Sequence of chain 1.B:
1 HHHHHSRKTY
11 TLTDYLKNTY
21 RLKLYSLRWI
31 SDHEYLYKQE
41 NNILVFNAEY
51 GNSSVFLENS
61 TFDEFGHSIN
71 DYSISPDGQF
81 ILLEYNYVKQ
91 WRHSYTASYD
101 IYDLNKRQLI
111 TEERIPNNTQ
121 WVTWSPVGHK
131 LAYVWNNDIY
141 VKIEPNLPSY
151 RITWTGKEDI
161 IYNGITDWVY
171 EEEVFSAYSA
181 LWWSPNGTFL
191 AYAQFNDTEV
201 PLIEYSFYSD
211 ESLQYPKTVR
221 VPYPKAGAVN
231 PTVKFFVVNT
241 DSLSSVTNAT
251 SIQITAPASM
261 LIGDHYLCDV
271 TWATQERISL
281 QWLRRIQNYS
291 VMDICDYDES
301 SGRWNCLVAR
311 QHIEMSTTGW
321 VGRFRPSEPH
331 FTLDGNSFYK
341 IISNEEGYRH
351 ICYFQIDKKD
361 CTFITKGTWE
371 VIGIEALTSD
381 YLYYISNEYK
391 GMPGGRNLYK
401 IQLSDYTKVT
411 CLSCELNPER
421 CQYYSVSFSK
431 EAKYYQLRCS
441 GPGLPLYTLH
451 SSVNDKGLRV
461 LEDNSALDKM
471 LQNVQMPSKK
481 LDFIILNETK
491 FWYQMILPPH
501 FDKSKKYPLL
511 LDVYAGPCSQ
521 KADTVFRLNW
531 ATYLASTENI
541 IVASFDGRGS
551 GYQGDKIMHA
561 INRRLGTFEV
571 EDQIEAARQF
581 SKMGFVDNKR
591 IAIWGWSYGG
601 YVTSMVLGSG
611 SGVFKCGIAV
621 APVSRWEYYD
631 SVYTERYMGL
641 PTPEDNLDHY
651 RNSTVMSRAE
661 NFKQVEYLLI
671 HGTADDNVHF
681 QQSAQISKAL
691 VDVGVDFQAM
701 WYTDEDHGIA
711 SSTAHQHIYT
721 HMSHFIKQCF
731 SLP

Binding-site contacts:
Ligand atom C4 contacts residue ASN196 of chain 2.C at 4.2 Å.
Ligand atom C6 contacts residue GLU199 of chain 2.C at 3.6 Å.
Ligand atom C3 contacts residue ASN196 of chain 2.C at 3.8 Å.
Ligand atom C5 contacts residue ASN196 of chain 2.C at 3.6 Å.
Ligand atom N2 contacts residue ILE161 of chain 2.C at 4.1 Å.
Ligand atom C7 contacts residue ILE161 of chain 2.C at 4.4 Å (hydrophobic).
Ligand atom O7 contacts residue ASN196 of chain 2.C at 3.3 Å (h-bond).
Ligand atom C8 contacts residue ILE161 of chain 2.C at 4.0 Å (hydrophobic).
Ligand atom C1 contacts residue THR198 of chain 2.C at 3.3 Å.
Ligand atom C2 contacts residue ASN196 of chain 2.C at 2.5 Å.
Ligand atom C8 contacts residue THR155 of chain 2.C at 4.3 Å.
Ligand atom O6 contacts residue THR198 of chain 2.C at 4.1 Å.
Ligand atom O4 contacts residue ARG284 of chain 1.B at 3.5 Å (salt-bridge).
Ligand atom O5 contacts residue ASN196 of chain 2.C at 2.3 Å (h-bond).
Ligand atom O3 contacts residue ILE262 of chain 1.B at 4.1 Å.
Ligand atom C3 contacts residue ARG284 of chain 1.B at 4.3 Å.
Ligand atom C5 contacts residue THR198 of chain 2.C at 3.5 Å.
Ligand atom C7 contacts residue GLN194 of chain 2.C at 4.4 Å.
Ligand atom C6 contacts residue THR198 of chain 2.C at 4.1 Å.
Ligand atom C8 contacts residue THR198 of chain 2.C at 4.2 Å.
Ligand atom O6 contacts residue GLU199 of chain 2.C at 2.9 Å (salt-bridge).
Ligand atom O7 contacts residue GLN194 of chain 2.C at 4.1 Å.
Ligand atom C8 contacts residue GLN194 of chain 2.C at 4.0 Å.
Ligand atom O7 contacts residue THR198 of chain 2.C at 4.0 Å.
Ligand atom O5 contacts residue THR198 of chain 2.C at 3.4 Å (h-bond).
Ligand atom C7 contacts residue THR198 of chain 2.C at 4.3 Å.
Ligand atom C7 contacts residue ASN196 of chain 2.C at 3.4 Å.
Ligand atom O7 contacts residue GLU199 of chain 2.C at 4.1 Å.
Ligand atom O3 contacts residue ARG284 of chain 1.B at 3.7 Å.
Ligand atom C1 contacts residue ASN196 of chain 2.C at 1.5 Å.
Ligand atom O7 contacts residue LYS234 of chain 2.C at 3.8 Å.
Ligand atom N2 contacts residue ASN196 of chain 2.C at 3.0 Å (h-bond).

Sequence of chain 2.C:
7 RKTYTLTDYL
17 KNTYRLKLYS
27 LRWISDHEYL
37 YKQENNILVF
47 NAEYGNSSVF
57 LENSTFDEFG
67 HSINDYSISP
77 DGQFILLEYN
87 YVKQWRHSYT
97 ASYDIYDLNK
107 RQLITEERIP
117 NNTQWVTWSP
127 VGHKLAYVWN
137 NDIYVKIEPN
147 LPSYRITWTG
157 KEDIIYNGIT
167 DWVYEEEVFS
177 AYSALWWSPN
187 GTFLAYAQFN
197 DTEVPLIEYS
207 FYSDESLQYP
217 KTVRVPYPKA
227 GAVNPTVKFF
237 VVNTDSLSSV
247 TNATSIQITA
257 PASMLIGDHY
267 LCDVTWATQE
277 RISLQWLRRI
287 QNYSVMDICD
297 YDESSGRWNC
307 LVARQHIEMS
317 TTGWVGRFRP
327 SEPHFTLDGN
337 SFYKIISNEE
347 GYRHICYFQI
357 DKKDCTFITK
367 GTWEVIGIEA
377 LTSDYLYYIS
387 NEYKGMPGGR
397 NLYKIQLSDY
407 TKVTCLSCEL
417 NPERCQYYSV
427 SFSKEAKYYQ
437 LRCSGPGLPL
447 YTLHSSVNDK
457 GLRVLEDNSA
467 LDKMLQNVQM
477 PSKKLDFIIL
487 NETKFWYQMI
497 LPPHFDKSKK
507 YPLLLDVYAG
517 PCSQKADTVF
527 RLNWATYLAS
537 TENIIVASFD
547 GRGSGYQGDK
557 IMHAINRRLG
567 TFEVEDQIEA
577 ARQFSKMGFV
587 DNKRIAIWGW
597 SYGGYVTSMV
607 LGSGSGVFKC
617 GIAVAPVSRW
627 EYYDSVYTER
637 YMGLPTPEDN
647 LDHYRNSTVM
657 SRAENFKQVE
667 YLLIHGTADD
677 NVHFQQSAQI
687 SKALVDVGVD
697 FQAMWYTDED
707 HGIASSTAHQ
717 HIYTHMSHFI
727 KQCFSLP

The protein below binds the small molecule below.
Small molecule (SMILES): CC(=O)N[C@H]1[C@H](O[C@H]2[C@H](O)[C@@H](NC(C)=O)CO[C@@H]2CO)O[C@H](CO)[C@@H](O[C@H]2O[C@@H]3CO[C@]4(O[C@H]3[C@H](O)[C@@H]2O)O[C@H](CO)[C@@H](O)[C@H](O)[C@@H]4O)[C@@H]1O